Sequence of chain 16.A:
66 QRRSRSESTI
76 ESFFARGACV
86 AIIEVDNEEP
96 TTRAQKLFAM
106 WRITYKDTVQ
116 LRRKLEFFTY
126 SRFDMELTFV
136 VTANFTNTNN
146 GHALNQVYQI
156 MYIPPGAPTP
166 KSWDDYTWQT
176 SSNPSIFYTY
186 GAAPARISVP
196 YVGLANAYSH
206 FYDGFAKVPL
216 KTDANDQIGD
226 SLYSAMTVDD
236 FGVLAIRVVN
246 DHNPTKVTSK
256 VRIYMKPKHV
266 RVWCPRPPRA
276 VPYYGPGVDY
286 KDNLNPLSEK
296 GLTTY

Sequence of chain 16.C:
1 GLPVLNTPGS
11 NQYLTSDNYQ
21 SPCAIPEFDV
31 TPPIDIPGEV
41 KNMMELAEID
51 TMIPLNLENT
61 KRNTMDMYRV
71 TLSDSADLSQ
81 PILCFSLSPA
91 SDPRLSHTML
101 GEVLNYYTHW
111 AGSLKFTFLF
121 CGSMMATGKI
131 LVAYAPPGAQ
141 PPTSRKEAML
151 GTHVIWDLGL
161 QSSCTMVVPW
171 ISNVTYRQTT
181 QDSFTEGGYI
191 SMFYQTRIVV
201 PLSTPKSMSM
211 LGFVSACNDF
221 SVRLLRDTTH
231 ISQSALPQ

This protein binds this small molecule.
Small molecule (SMILES): CCO/N=C/c1ccc(OCC[C@@H](C)CCN2CCN(c3ccncc3)C2=O)cc1

Binding-site contacts:
Ligand atom CAE contacts residue TYR110 of chain 16.A at 3.8 Å (hydrophobic).
Ligand atom CAN contacts residue ILE108 of chain 16.A at 3.7 Å (hydrophobic).
Ligand atom CAF contacts residue LYS111 of chain 16.A at 3.6 Å.
Ligand atom NAT contacts residue TYR157 of chain 16.A at 3.4 Å.
Ligand atom NBC contacts residue PHE236 of chain 16.A at 3.7 Å.
Ligand atom CAS contacts residue TYR203 of chain 16.A at 3.7 Å (hydrophobic).
Ligand atom CAA contacts residue SER180 of chain 16.A at 3.6 Å.
Ligand atom CAX contacts residue PHE236 of chain 16.A at 3.3 Å (hydrophobic).
Ligand atom CAY contacts residue VAL194 of chain 16.A at 3.8 Å (hydrophobic).
Ligand atom OAC contacts residue TYR110 of chain 16.A at 3.6 Å.
Ligand atom CAL contacts residue MET130 of chain 16.A at 3.2 Å (hydrophobic).
Ligand atom CAB contacts residue TYR203 of chain 16.A at 3.6 Å (hydrophobic).
Ligand atom NBD contacts residue PHE236 of chain 16.A at 3.6 Å.
Ligand atom NAT contacts residue ILE192 of chain 16.A at 3.8 Å.
Ligand atom CAK contacts residue TYR157 of chain 16.A at 3.6 Å (hydrophobic).
Ligand atom CAA contacts residue ILE155 of chain 16.A at 3.8 Å (hydrophobic).
Ligand atom CAE contacts residue SER204 of chain 16.A at 3.4 Å.
Ligand atom CAD contacts residue ILE192 of chain 16.A at 3.4 Å (hydrophobic).
Ligand atom OAC contacts residue THR109 of chain 16.A at 3.8 Å.
Ligand atom CAA contacts residue ILE181 of chain 16.A at 3.8 Å (hydrophobic).
Ligand atom CAQ contacts residue PHE236 of chain 16.A at 3.5 Å (hydrophobic).
Ligand atom CAR contacts residue TYR203 of chain 16.A at 3.7 Å (hydrophobic).
Ligand atom CAA contacts residue PRO179 of chain 16.A at 3.3 Å (hydrophobic).
Ligand atom CBB contacts residue MET130 of chain 16.A at 3.7 Å (hydrophobic).
Ligand atom CAL contacts residue VAL194 of chain 16.A at 3.8 Å (hydrophobic).
Ligand atom CAI contacts residue TYR157 of chain 16.A at 3.6 Å (hydrophobic).
Ligand atom CBA contacts residue TYR110 of chain 16.A at 3.4 Å (hydrophobic).
Ligand atom CAJ contacts residue LEU132 of chain 16.A at 3.3 Å (hydrophobic).
Ligand atom NAU contacts residue LYS111 of chain 16.A at 3.5 Å (salt-bridge).
Ligand atom OAV contacts residue ILE192 of chain 16.A at 3.1 Å.
Ligand atom CAG contacts residue TYR110 of chain 16.A at 3.7 Å (hydrophobic).
Ligand atom NBD contacts residue TYR110 of chain 16.A at 3.4 Å.
Ligand atom CAZ contacts residue VAL194 of chain 16.A at 3.9 Å (hydrophobic).
Ligand atom CAM contacts residue TYR157 of chain 16.A at 3.8 Å (hydrophobic).
Ligand atom CAH contacts residue TYR110 of chain 16.A at 3.6 Å (hydrophobic).
Ligand atom CAX contacts residue TYR110 of chain 16.A at 3.6 Å (hydrophobic).
Ligand atom CAJ contacts residue VAL194 of chain 16.A at 3.6 Å (hydrophobic).
Ligand atom OAC contacts residue PHE236 of chain 16.A at 3.5 Å.
Ligand atom CAL contacts residue LEU132 of chain 16.A at 3.9 Å (hydrophobic).
Ligand atom CAO contacts residue PHE236 of chain 16.A at 3.7 Å (hydrophobic).